Sequence of chain 1.A:
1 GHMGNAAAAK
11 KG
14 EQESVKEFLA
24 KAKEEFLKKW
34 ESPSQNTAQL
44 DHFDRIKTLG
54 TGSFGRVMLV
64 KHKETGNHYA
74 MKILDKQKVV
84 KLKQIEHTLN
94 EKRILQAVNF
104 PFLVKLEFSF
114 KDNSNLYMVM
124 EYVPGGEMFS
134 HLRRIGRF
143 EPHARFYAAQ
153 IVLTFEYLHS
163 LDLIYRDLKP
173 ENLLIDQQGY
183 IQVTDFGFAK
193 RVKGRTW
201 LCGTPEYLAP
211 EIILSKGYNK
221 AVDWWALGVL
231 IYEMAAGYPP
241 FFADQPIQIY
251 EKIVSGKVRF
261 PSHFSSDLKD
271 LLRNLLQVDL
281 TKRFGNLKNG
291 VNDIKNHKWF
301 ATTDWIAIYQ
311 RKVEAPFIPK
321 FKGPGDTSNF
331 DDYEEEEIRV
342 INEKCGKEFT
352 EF

A small-molecule ligand and the protein it binds are described below.
Small molecule (SMILES): NC1CCN(Cc2cccc(-c3ccc4c(O)nccc4c3)c2)C1

Binding-site contacts:
Ligand atom C7 contacts residue GLU130 of chain 1.A at 3.5 Å.
Ligand atom C17 contacts residue LEU176 of chain 1.A at 3.6 Å (hydrophobic).
Ligand atom C7 contacts residue GLY53 of chain 1.A at 3.8 Å.
Ligand atom C17 contacts residue VAL60 of chain 1.A at 4.0 Å (hydrophobic).
Ligand atom C12 contacts residue LEU176 of chain 1.A at 3.8 Å (hydrophobic).
Ligand atom C1 contacts residue ASN174 of chain 1.A at 3.1 Å.
Ligand atom C contacts residue ASP187 of chain 1.A at 3.4 Å.
Ligand atom C7 contacts residue LEU52 of chain 1.A at 3.6 Å (hydrophobic).
Ligand atom N contacts residue ASN174 of chain 1.A at 2.9 Å (h-bond).
Ligand atom C11 contacts residue PHE330 of chain 1.A at 3.5 Å (hydrophobic).
Ligand atom C15 contacts residue GLU124 of chain 1.A at 3.7 Å.
Ligand atom C5 contacts residue GLU130 of chain 1.A at 3.7 Å.
Ligand atom C14 contacts residue ALA73 of chain 1.A at 3.3 Å (hydrophobic).
Ligand atom C9 contacts residue VAL60 of chain 1.A at 3.8 Å (hydrophobic).
Ligand atom C14 contacts residue VAL126 of chain 1.A at 3.8 Å (hydrophobic).
Ligand atom C18 contacts residue VAL60 of chain 1.A at 3.9 Å (hydrophobic).
Ligand atom C6 contacts residue GLU130 of chain 1.A at 3.0 Å.
Ligand atom O contacts residue VAL126 of chain 1.A at 2.8 Å (h-bond).
Ligand atom O contacts residue ALA73 of chain 1.A at 3.4 Å.
Ligand atom C12 contacts residue LEU52 of chain 1.A at 3.9 Å (hydrophobic).
Ligand atom C12 contacts residue PHE330 of chain 1.A at 3.6 Å (hydrophobic).
Ligand atom N contacts residue ASP187 of chain 1.A at 2.6 Å (salt-bridge).
Ligand atom C14 contacts residue LEU176 of chain 1.A at 3.6 Å (hydrophobic).
Ligand atom C5 contacts residue GLY53 of chain 1.A at 3.7 Å.
Ligand atom C11 contacts residue LEU52 of chain 1.A at 3.9 Å (hydrophobic).
Ligand atom C15 contacts residue MET123 of chain 1.A at 4.0 Å (hydrophobic).
Ligand atom O contacts residue TYR125 of chain 1.A at 3.4 Å.
Ligand atom C13 contacts residue ALA73 of chain 1.A at 3.8 Å (hydrophobic).
Ligand atom C16 contacts residue MET123 of chain 1.A at 3.9 Å (hydrophobic).
Ligand atom C13 contacts residue LEU176 of chain 1.A at 3.4 Å (hydrophobic).
Ligand atom C14 contacts residue GLU124 of chain 1.A at 3.7 Å.
Ligand atom N2 contacts residue GLU124 of chain 1.A at 2.8 Å (salt-bridge).
Ligand atom N2 contacts residue ALA73 of chain 1.A at 3.4 Å.
Ligand atom O contacts residue GLU124 of chain 1.A at 3.7 Å.
Ligand atom C6 contacts residue LEU52 of chain 1.A at 3.9 Å (hydrophobic).
Ligand atom C16 contacts residue THR186 of chain 1.A at 3.5 Å.
Ligand atom C6 contacts residue GLY53 of chain 1.A at 3.5 Å.
Ligand atom C contacts residue ASN174 of chain 1.A at 3.6 Å.
Ligand atom N2 contacts residue VAL126 of chain 1.A at 3.9 Å.
Ligand atom C19 contacts residue ASP187 of chain 1.A at 3.1 Å.